Sequence of chain 60.E:
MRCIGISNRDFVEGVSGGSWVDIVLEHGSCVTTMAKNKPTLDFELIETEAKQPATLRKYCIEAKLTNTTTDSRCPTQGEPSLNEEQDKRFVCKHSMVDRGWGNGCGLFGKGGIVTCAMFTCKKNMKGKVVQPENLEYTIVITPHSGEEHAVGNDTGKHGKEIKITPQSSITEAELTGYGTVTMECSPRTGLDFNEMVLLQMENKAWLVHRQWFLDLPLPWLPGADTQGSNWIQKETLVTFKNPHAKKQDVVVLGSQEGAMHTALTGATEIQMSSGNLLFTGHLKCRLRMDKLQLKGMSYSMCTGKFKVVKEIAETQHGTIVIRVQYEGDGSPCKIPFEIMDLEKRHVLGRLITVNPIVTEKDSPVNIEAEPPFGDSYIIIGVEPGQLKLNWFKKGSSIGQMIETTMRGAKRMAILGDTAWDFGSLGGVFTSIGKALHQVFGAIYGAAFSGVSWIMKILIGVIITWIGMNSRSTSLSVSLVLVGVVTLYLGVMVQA

This protein binds this small molecule.
Small molecule (SMILES): CC(=O)N[C@@H]1[C@@H](O)[C@H](O)[C@@H](CO)O[C@H]1O

Binding-site contacts:
Ligand atom C3 contacts residue GLN65 of chain 60.G at 4.1 Å.
Ligand atom C4 contacts residue ASN67 of chain 60.E at 4.2 Å.
Ligand atom O7 contacts residue ARG89 of chain 60.E at 4.0 Å.
Ligand atom O5 contacts residue ASN67 of chain 60.E at 2.4 Å (h-bond).
Ligand atom C7 contacts residue ASN67 of chain 60.E at 3.6 Å.
Ligand atom C1 contacts residue GLN65 of chain 60.G at 3.7 Å.
Ligand atom O3 contacts residue ASN67 of chain 60.E at 4.4 Å.
Ligand atom C2 contacts residue GLN65 of chain 60.G at 3.4 Å.
Ligand atom O3 contacts residue ASP66 of chain 60.G at 3.8 Å.
Ligand atom C6 contacts residue GLN65 of chain 60.G at 4.1 Å.
Ligand atom O7 contacts residue ASN67 of chain 60.E at 4.1 Å.
Ligand atom O7 contacts residue MET118 of chain 60.E at 3.9 Å.
Ligand atom N2 contacts residue GLN65 of chain 60.G at 4.5 Å.
Ligand atom O5 contacts residue GLN65 of chain 60.G at 3.9 Å.
Ligand atom C5 contacts residue ASN67 of chain 60.E at 3.6 Å.
Ligand atom O4 contacts residue ASP66 of chain 60.G at 4.2 Å.
Ligand atom C3 contacts residue ASP66 of chain 60.G at 4.3 Å.
Ligand atom C8 contacts residue GLN65 of chain 60.G at 3.5 Å.
Ligand atom O3 contacts residue GLN65 of chain 60.G at 3.2 Å.
Ligand atom C5 contacts residue TYR60 of chain 60.G at 4.2 Å (hydrophobic).
Ligand atom C2 contacts residue ASN67 of chain 60.E at 2.5 Å.
Ligand atom N2 contacts residue ASN67 of chain 60.E at 3.1 Å (h-bond).
Ligand atom C3 contacts residue ASN67 of chain 60.E at 3.8 Å.
Ligand atom C6 contacts residue TYR60 of chain 60.G at 3.8 Å (hydrophobic).
Ligand atom C8 contacts residue ASN67 of chain 60.E at 3.6 Å.
Ligand atom O5 contacts residue TYR60 of chain 60.G at 3.5 Å.
Ligand atom C6 contacts residue ASP66 of chain 60.G at 4.2 Å.
Ligand atom O6 contacts residue GLN65 of chain 60.G at 4.2 Å.
Ligand atom C1 contacts residue ASN67 of chain 60.E at 1.4 Å.
Ligand atom C4 contacts residue ASP66 of chain 60.G at 3.8 Å.
Ligand atom O6 contacts residue ASP66 of chain 60.G at 2.8 Å (salt-bridge).

Sequence of chain 60.G:
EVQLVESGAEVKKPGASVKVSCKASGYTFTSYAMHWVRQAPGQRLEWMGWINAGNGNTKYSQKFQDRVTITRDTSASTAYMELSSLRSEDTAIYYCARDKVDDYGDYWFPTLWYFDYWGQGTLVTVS